This small molecule binds to this protein.
Small molecule (SMILES): Nc1ncnc2c1ncn2[C@@H]1O[C@H](CO[P](=O)(O)O[C@H]2[C@@H](O)[C@H](n3cnc4c(N)ncnc43)O[C@@H]2CO[P](=O)(O)O[C@H]2[C@@H](O)[C@H](n3cnc4c(N)ncnc43)O[C@@H]2CO)[C@@H](O)[C@H]1O

Sequence of chain 15.C:
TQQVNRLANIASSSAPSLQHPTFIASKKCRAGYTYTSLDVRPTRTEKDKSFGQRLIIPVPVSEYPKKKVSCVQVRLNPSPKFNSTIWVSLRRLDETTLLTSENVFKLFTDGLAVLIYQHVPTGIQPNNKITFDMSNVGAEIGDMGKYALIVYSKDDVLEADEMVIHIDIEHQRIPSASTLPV

Sequence of chain 11.B:
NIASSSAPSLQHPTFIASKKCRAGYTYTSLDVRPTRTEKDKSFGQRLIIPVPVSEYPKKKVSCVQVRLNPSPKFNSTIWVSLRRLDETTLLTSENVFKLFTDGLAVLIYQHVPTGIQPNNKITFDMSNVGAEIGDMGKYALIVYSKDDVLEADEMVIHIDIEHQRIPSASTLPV

Binding-site contacts:
Ligand atom C1' contacts residue GLY67 of chain 11.B at 4.4 Å.
Ligand atom OP1 contacts residue ARG208 of chain 15.C at 4.1 Å.
Ligand atom N3 contacts residue ARG65 of chain 11.B at 4.1 Å.
Ligand atom O2' contacts residue ALA66 of chain 11.B at 3.6 Å.
Ligand atom O5' contacts residue ARG208 of chain 15.C at 4.0 Å.
Ligand atom OP2 contacts residue ARG208 of chain 15.C at 4.4 Å.
Ligand atom O2' contacts residue ARG65 of chain 11.B at 4.3 Å.
Ligand atom O2' contacts residue GLY67 of chain 11.B at 3.3 Å (h-bond).
Ligand atom OP1 contacts residue SER211 of chain 11.B at 4.3 Å.
Ligand atom O2' contacts residue ARG208 of chain 11.B at 4.1 Å.
Ligand atom P contacts residue ARG208 of chain 15.C at 4.5 Å.
Ligand atom OP1 contacts residue ARG208 of chain 11.B at 4.1 Å.